Sequence of chain 2.A:
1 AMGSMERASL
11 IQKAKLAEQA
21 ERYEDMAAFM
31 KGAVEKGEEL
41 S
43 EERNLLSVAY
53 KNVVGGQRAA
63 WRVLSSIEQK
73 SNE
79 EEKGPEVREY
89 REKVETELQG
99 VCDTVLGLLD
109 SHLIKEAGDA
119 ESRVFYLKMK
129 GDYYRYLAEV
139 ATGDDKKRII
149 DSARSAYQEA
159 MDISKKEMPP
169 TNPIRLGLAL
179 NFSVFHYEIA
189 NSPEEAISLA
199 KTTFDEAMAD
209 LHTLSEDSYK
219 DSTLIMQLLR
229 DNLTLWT

Binding-site contacts:
Ligand atom C11 contacts residue CSO42 of chain 2.A at 3.6 Å.
Ligand atom C19 contacts residue TRP13 of chain 2.B at 3.8 Å (hydrophobic).
Ligand atom C04 contacts residue TRP13 of chain 2.B at 3.3 Å (hydrophobic).
Ligand atom F21 contacts residue PHE123 of chain 2.A at 3.5 Å.
Ligand atom C18 contacts residue TRP13 of chain 2.B at 3.8 Å (hydrophobic).
Ligand atom F21 contacts residue ASN46 of chain 2.A at 3.2 Å.
Ligand atom C17 contacts residue TRP13 of chain 2.B at 3.4 Å (hydrophobic).
Ligand atom C02 contacts residue LYS126 of chain 2.A at 2.5 Å.
Ligand atom C04 contacts residue ILE223 of chain 2.A at 3.7 Å (hydrophobic).
Ligand atom C03 contacts residue LYS126 of chain 2.A at 2.8 Å.
Ligand atom F22 contacts residue TRP13 of chain 2.B at 3.0 Å.
Ligand atom C19 contacts residue PHE123 of chain 2.A at 3.8 Å (hydrophobic).
Ligand atom C18 contacts residue LYS126 of chain 2.A at 3.8 Å.
Ligand atom C04 contacts residue PRO171 of chain 2.A at 3.4 Å (hydrophobic).
Ligand atom C07 contacts residue PRO171 of chain 2.A at 3.6 Å (hydrophobic).
Ligand atom C15 contacts residue PRO171 of chain 2.A at 4.0 Å (hydrophobic).
Ligand atom C10 contacts residue CSO42 of chain 2.A at 3.4 Å.
Ligand atom N06 contacts residue PRO171 of chain 2.A at 3.8 Å.
Ligand atom F20 contacts residue SER49 of chain 2.A at 3.9 Å.
Ligand atom C01 contacts residue TRP13 of chain 2.B at 3.9 Å (hydrophobic).
Ligand atom C03 contacts residue TRP13 of chain 2.B at 3.5 Å (hydrophobic).
Ligand atom C09 contacts residue ASN46 of chain 2.A at 3.5 Å.
Ligand atom C02 contacts residue ILE172 of chain 2.A at 3.6 Å (hydrophobic).
Ligand atom C01 contacts residue ILE172 of chain 2.A at 3.7 Å (hydrophobic).
Ligand atom N14 contacts residue PRO171 of chain 2.A at 3.8 Å.
Ligand atom C10 contacts residue ASN46 of chain 2.A at 3.2 Å.
Ligand atom F20 contacts residue ILE172 of chain 2.A at 3.5 Å.
Ligand atom C05 contacts residue TRP13 of chain 2.B at 3.5 Å (hydrophobic).
Ligand atom F22 contacts residue SER49 of chain 2.A at 3.1 Å.
Ligand atom C18 contacts residue ILE172 of chain 2.A at 4.0 Å (hydrophobic).
Ligand atom C19 contacts residue SER49 of chain 2.A at 3.8 Å.
Ligand atom F20 contacts residue PHE123 of chain 2.A at 2.9 Å.
Ligand atom C03 contacts residue GLY175 of chain 2.A at 3.9 Å.
Ligand atom C16 contacts residue PRO171 of chain 2.A at 4.0 Å (hydrophobic).
Ligand atom C02 contacts residue TRP13 of chain 2.B at 3.6 Å (hydrophobic).
Ligand atom C03 contacts residue PRO171 of chain 2.A at 3.6 Å (hydrophobic).
Ligand atom F21 contacts residue SER49 of chain 2.A at 3.8 Å.
Ligand atom C01 contacts residue LYS126 of chain 2.A at 1.4 Å.
Ligand atom C16 contacts residue TRP13 of chain 2.B at 3.9 Å (hydrophobic).
Ligand atom C16 contacts residue ILE223 of chain 2.A at 3.9 Å (hydrophobic).

Sequence of chain 2.B:
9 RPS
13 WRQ

This protein binds this small molecule.
Small molecule (SMILES): Cc1ccc(-n2ccnc2-c2ccccc2)cc1C(F)(F)F